The protein below binds the small molecule below.
Small molecule (SMILES): OC[C@H]1O[C@H](O)[C@H](O)[C@@H](O)[C@@H]1O

Sequence of chain 1.F:
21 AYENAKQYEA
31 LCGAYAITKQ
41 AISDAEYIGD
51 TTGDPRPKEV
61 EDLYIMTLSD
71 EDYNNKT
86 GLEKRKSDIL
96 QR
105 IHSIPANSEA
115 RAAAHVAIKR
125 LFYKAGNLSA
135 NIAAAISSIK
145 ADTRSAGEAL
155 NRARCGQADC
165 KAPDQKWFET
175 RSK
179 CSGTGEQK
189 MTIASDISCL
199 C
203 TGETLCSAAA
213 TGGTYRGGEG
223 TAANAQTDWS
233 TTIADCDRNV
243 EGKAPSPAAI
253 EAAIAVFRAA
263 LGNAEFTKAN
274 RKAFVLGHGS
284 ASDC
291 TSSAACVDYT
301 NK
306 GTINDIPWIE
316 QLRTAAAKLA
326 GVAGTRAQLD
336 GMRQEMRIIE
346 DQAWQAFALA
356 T

Binding-site contacts:
Ligand atom O3 contacts residue GLC1 of chain 1.V at 3.3 Å (h-bond).
Ligand atom C4 contacts residue GLC1 of chain 1.V at 3.9 Å.
Ligand atom O2 contacts residue HIS281 of chain 1.F at 4.4 Å.
Ligand atom C1 contacts residue SER293 of chain 1.F at 4.4 Å.
Ligand atom C6 contacts residue THR203 of chain 1.F at 4.3 Å.
Ligand atom O4 contacts residue GLC1 of chain 1.V at 3.2 Å (h-bond).
Ligand atom O2 contacts residue SER293 of chain 1.F at 3.6 Å (h-bond).
Ligand atom C4 contacts residue SER292 of chain 1.F at 3.9 Å.
Ligand atom C6 contacts residue SER292 of chain 1.F at 4.2 Å.
Ligand atom O2 contacts residue SER292 of chain 1.F at 2.7 Å (h-bond).
Ligand atom C1 contacts residue SER292 of chain 1.F at 1.5 Å.
Ligand atom C2 contacts residue GLU23 of chain 1.F at 4.1 Å.
Ligand atom O5 contacts residue SER292 of chain 1.F at 2.2 Å (h-bond).
Ligand atom C2 contacts residue SER292 of chain 1.F at 2.8 Å.
Ligand atom C5 contacts residue THR203 of chain 1.F at 3.8 Å.
Ligand atom C3 contacts residue SER292 of chain 1.F at 3.5 Å.
Ligand atom C2 contacts residue SER293 of chain 1.F at 4.4 Å.
Ligand atom C1 contacts residue GLU23 of chain 1.F at 4.5 Å.
Ligand atom C5 contacts residue SER292 of chain 1.F at 3.0 Å.
Ligand atom C3 contacts residue SER293 of chain 1.F at 4.0 Å.
Ligand atom C1 contacts residue THR203 of chain 1.F at 3.6 Å.
Ligand atom C3 contacts residue GLC1 of chain 1.V at 3.5 Å.
Ligand atom O3 contacts residue SER293 of chain 1.F at 4.1 Å.
Ligand atom O6 contacts residue THR203 of chain 1.F at 3.6 Å (h-bond).
Ligand atom O6 contacts residue SER292 of chain 1.F at 4.3 Å.
Ligand atom O2 contacts residue GLU23 of chain 1.F at 4.2 Å.
Ligand atom O5 contacts residue THR203 of chain 1.F at 3.5 Å (h-bond).